The protein below binds the small molecule below.
Small molecule (SMILES): O=C1CC(I)=CC=N1

Binding-site contacts:
Ligand atom C2 contacts residue ARG20 of chain 1.B at 4.1 Å.
Ligand atom I1 contacts residue TYR49 of chain 1.B at 4.2 Å.
Ligand atom N1 contacts residue GLU22 of chain 1.B at 4.3 Å.
Ligand atom C5 contacts residue GLU22 of chain 1.B at 4.0 Å.
Ligand atom N1 contacts residue THR21 of chain 1.B at 4.3 Å.
Ligand atom C1 contacts residue THR21 of chain 1.B at 3.8 Å.
Ligand atom O1 contacts residue ARG20 of chain 1.B at 3.0 Å (salt-bridge).
Ligand atom C3 contacts residue THR21 of chain 1.B at 3.9 Å.
Ligand atom O1 contacts residue THR21 of chain 1.B at 3.9 Å.
Ligand atom C4 contacts residue GLU22 of chain 1.B at 3.9 Å.
Ligand atom I1 contacts residue ARG20 of chain 1.B at 4.3 Å.
Ligand atom C3 contacts residue TYR49 of chain 1.B at 4.2 Å (hydrophobic).
Ligand atom I1 contacts residue ILE47 of chain 1.B at 3.0 Å.
Ligand atom I1 contacts residue THR21 of chain 1.B at 4.3 Å.
Ligand atom C4 contacts residue THR21 of chain 1.B at 4.5 Å.
Ligand atom C2 contacts residue GLU22 of chain 1.B at 4.1 Å.
Ligand atom C2 contacts residue THR21 of chain 1.B at 3.6 Å.
Ligand atom C3 contacts residue GLU22 of chain 1.B at 3.8 Å.
Ligand atom I1 contacts residue GLU22 of chain 1.B at 4.3 Å.
Ligand atom C2 contacts residue TYR49 of chain 1.B at 3.8 Å (hydrophobic).
Ligand atom I1 contacts residue ILE48 of chain 1.B at 4.3 Å.
Ligand atom C1 contacts residue ARG20 of chain 1.B at 3.8 Å.

Sequence of chain 1.B:
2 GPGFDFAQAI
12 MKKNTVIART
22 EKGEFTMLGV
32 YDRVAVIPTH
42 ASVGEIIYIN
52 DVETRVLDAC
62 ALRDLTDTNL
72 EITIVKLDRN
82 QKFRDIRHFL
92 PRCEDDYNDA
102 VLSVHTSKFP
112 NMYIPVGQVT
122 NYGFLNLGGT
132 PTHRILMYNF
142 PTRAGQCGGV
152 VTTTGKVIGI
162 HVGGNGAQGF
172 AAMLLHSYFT